This small molecule binds to this protein.
Small molecule (SMILES): Nc1nc(=O)c2ncn([C@@H]3O[C@H](CO[P](=O)(O)O[C@H]4[C@@H](O)[C@H](n5ccc(=O)[nH]c5=O)O[C@@H]4CO[P](=O)(O)O[C@H]4[C@@H](O)[C@H](n5cnc6c(N)ncnc65)O[C@@H]4CO[P](=O)(O)O[C@H]4[C@@H](O)[C@H](n5ccc(=O)[nH]c5=O)O[C@@H]4CO[P](=O)(O)O[C@H]4[C@@H](O)[C@H](n5cnc6c(=O)nc(N)[nH]c65)O[C@@H]4COP(=O)(O)O)[C@@H](OP(=O)=O)[C@H]3O)c2[nH]1

Sequence of chain 1.C:
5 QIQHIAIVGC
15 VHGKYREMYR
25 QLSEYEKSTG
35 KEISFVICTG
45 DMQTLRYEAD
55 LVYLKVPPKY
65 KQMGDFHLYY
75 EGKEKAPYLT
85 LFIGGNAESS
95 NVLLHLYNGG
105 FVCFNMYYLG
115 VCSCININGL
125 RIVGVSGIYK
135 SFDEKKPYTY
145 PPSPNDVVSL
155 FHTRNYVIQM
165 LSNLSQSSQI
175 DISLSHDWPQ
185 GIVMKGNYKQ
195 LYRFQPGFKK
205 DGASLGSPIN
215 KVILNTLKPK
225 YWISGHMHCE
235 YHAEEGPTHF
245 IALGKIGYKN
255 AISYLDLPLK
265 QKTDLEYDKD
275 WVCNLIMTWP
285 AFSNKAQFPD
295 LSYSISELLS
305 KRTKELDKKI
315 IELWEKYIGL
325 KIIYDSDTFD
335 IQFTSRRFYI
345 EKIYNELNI

Binding-site contacts:
Ligand atom OP2 contacts residue HIS232 of chain 1.C at 2.6 Å (h-bond).
Ligand atom O4' contacts residue PHE198 of chain 1.C at 3.4 Å.
Ligand atom OP2 contacts residue ASN90 of chain 1.C at 2.8 Å (h-bond).
Ligand atom OP1 contacts residue ZN1 of chain 1.T at 2.2 Å.
Ligand atom OP2 contacts residue C7 of chain 1.F at 3.3 Å.
Ligand atom O5' contacts residue HIS232 of chain 1.C at 3.4 Å.
Ligand atom O6 contacts residue LEU209 of chain 1.C at 3.1 Å.
Ligand atom C6 contacts residue C7 of chain 1.F at 3.4 Å.
Ligand atom C2 contacts residue C7 of chain 1.F at 3.1 Å.
Ligand atom N2 contacts residue GLY201 of chain 1.C at 3.4 Å (h-bond).
Ligand atom C2 contacts residue ASP205 of chain 1.C at 3.3 Å.
Ligand atom N1 contacts residue C7 of chain 1.F at 3.1 Å (h-bond).
Ligand atom C4 contacts residue C7 of chain 1.F at 3.2 Å.
Ligand atom C8 contacts residue PHE198 of chain 1.C at 3.4 Å (hydrophobic).
Ligand atom OP1 contacts residue HIS232 of chain 1.C at 3.1 Å (h-bond).
Ligand atom O4 contacts residue GLY201 of chain 1.C at 3.2 Å.
Ligand atom N2 contacts residue ASP205 of chain 1.C at 2.9 Å (salt-bridge).
Ligand atom N1 contacts residue GLU234 of chain 1.C at 3.0 Å (salt-bridge).
Ligand atom N2 contacts residue GLU234 of chain 1.C at 3.3 Å (salt-bridge).
Ligand atom OP2 contacts residue FE21 of chain 1.S at 2.5 Å.
Ligand atom O4 contacts residue TYR252 of chain 1.C at 3.1 Å.
Ligand atom O6 contacts residue ASN254 of chain 1.C at 2.8 Å (h-bond).
Ligand atom O4' contacts residue PHE198 of chain 1.C at 3.3 Å.
Ligand atom C5 contacts residue PHE198 of chain 1.C at 3.4 Å (hydrophobic).
Ligand atom OP1 contacts residue HIS16 of chain 1.C at 2.9 Å (h-bond).
Ligand atom OP1 contacts residue A6 of chain 1.F at 3.4 Å.
Ligand atom OP1 contacts residue ASP45 of chain 1.C at 3.0 Å (salt-bridge).
Ligand atom P contacts residue HIS232 of chain 1.C at 3.4 Å.
Ligand atom OP2 contacts residue HIS230 of chain 1.C at 3.2 Å.
Ligand atom N3 contacts residue C7 of chain 1.F at 3.1 Å (h-bond).
Ligand atom O5' contacts residue A6 of chain 1.F at 2.9 Å.
Ligand atom P contacts residue A6 of chain 1.F at 2.6 Å.
Ligand atom C5 contacts residue C7 of chain 1.F at 3.3 Å.
Ligand atom O6 contacts residue GLU234 of chain 1.C at 3.0 Å (salt-bridge).
Ligand atom OP3 contacts residue A6 of chain 1.F at 1.4 Å.
Ligand atom N7 contacts residue PHE198 of chain 1.C at 3.4 Å.
Ligand atom O4 contacts residue LYS249 of chain 1.C at 3.1 Å.
Ligand atom C4 contacts residue TYR252 of chain 1.C at 3.2 Å (hydrophobic).
Ligand atom O2' contacts residue MET231 of chain 1.C at 3.4 Å (h-bond).
Ligand atom N1 contacts residue ASP205 of chain 1.C at 2.8 Å (salt-bridge).